Sequence of chain 1.A:
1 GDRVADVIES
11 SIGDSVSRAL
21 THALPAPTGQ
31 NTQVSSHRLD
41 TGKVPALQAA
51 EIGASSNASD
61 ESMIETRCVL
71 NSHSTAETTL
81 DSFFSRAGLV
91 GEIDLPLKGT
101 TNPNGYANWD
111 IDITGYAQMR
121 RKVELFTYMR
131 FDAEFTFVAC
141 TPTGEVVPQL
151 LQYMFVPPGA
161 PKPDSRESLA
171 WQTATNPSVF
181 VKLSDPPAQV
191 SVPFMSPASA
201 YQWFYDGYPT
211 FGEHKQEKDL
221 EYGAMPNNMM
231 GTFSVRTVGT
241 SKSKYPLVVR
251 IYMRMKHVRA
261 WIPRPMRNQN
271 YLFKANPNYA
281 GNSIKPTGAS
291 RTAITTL

Sequence of chain 2.C:
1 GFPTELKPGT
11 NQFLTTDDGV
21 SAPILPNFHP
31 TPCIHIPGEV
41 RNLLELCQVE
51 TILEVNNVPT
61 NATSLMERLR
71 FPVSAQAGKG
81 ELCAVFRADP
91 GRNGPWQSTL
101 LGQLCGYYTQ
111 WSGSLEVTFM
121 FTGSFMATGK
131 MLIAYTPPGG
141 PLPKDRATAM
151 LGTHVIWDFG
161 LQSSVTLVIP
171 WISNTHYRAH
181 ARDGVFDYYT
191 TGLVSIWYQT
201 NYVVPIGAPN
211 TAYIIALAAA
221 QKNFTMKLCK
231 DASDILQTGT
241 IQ

The protein below binds the small molecule below.
Small molecule (SMILES): Cc1nc(-c2ccc(OCCCCCN3CCN(c4ccnc(N)c4)C3=O)cc2)no1

Sequence of chain 1.C:
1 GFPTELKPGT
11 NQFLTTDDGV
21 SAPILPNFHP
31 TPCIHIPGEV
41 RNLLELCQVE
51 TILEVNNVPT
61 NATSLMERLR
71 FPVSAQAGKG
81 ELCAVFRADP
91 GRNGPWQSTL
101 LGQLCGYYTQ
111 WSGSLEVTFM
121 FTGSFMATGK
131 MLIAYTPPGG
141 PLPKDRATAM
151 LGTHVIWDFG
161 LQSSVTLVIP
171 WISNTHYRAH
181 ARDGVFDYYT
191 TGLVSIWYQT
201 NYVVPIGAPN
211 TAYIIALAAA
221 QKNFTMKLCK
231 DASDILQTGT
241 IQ

Binding-site contacts:
Ligand atom O1 contacts residue MET195 of chain 1.A at 3.2 Å.
Ligand atom O2 contacts residue PHE137 of chain 1.A at 4.0 Å.
Ligand atom C4 contacts residue TRP203 of chain 1.A at 4.0 Å (hydrophobic).
Ligand atom C3 contacts residue ASP112 of chain 1.A at 3.0 Å.
Ligand atom C7 contacts residue ASN228 of chain 1.A at 3.8 Å.
Ligand atom N5 contacts residue PHE137 of chain 1.A at 3.5 Å.
Ligand atom C16 contacts residue ILE111 of chain 1.A at 3.5 Å (hydrophobic).
Ligand atom N6 contacts residue ILE24 of chain 1.C at 3.9 Å.
Ligand atom C13 contacts residue ILE111 of chain 1.A at 4.0 Å (hydrophobic).
Ligand atom C2 contacts residue ASP112 of chain 1.A at 2.8 Å.
Ligand atom C13 contacts residue PHE135 of chain 1.A at 3.4 Å (hydrophobic).
Ligand atom C15 contacts residue VAL192 of chain 1.A at 3.2 Å (hydrophobic).
Ligand atom C7 contacts residue TYR201 of chain 1.A at 3.8 Å (hydrophobic).
Ligand atom C2 contacts residue THR114 of chain 1.A at 3.6 Å.
Ligand atom C19 contacts residue ILE24 of chain 1.C at 3.5 Å (hydrophobic).
Ligand atom N4 contacts residue TRP203 of chain 1.A at 3.6 Å (h-bond).
Ligand atom C22 contacts residue VAL179 of chain 1.A at 3.4 Å (hydrophobic).
Ligand atom C17 contacts residue PHE135 of chain 1.A at 3.9 Å (hydrophobic).
Ligand atom O2 contacts residue PHE233 of chain 1.A at 3.0 Å.
Ligand atom C16 contacts residue PHE135 of chain 1.A at 3.4 Å (hydrophobic).
Ligand atom C16 contacts residue PHE155 of chain 1.A at 3.9 Å (hydrophobic).
Ligand atom N2 contacts residue TRP203 of chain 1.A at 3.9 Å.
Ligand atom C5 contacts residue TRP203 of chain 1.A at 3.8 Å (hydrophobic).
Ligand atom N6 contacts residue PHE155 of chain 1.A at 3.8 Å.
Ligand atom C14 contacts residue PHE155 of chain 1.A at 3.9 Å (hydrophobic).
Ligand atom N1 contacts residue THR114 of chain 1.A at 4.0 Å.
Ligand atom C8 contacts residue TYR201 of chain 1.A at 3.3 Å (hydrophobic).
Ligand atom C14 contacts residue PHE135 of chain 1.A at 3.7 Å (hydrophobic).
Ligand atom N1 contacts residue ASP112 of chain 1.A at 3.9 Å.
Ligand atom C13 contacts residue MET195 of chain 1.A at 3.9 Å (hydrophobic).
Ligand atom C17 contacts residue PHE155 of chain 1.A at 3.7 Å (hydrophobic).
Ligand atom O3 contacts residue ASP112 of chain 1.A at 3.6 Å.
Ligand atom N5 contacts residue PHE233 of chain 1.A at 3.2 Å.
Ligand atom C12 contacts residue MET195 of chain 1.A at 3.8 Å (hydrophobic).
Ligand atom C18 contacts residue PHE155 of chain 1.A at 3.9 Å (hydrophobic).
Ligand atom C15 contacts residue MET195 of chain 1.A at 3.8 Å (hydrophobic).
Ligand atom C14 contacts residue MET195 of chain 1.A at 3.9 Å (hydrophobic).
Ligand atom O3 contacts residue ILE113 of chain 1.A at 3.0 Å (h-bond).
Ligand atom C9 contacts residue ILE113 of chain 1.A at 3.7 Å (hydrophobic).
Ligand atom C19 contacts residue VAL192 of chain 1.A at 3.4 Å (hydrophobic).